Binding-site contacts:
Ligand atom C7 contacts residue GLN217 of chain 1.A at 4.3 Å.
Ligand atom O5 contacts residue PHE80 of chain 1.A at 4.0 Å.
Ligand atom C3 contacts residue ASN219 of chain 1.A at 3.8 Å.
Ligand atom O7 contacts residue PRO83 of chain 1.A at 3.6 Å.
Ligand atom C4 contacts residue ASN219 of chain 1.A at 4.2 Å.
Ligand atom C8 contacts residue GLN217 of chain 1.A at 3.2 Å.
Ligand atom C2 contacts residue ARG82 of chain 1.A at 3.8 Å.
Ligand atom O7 contacts residue ARG82 of chain 1.A at 3.2 Å (salt-bridge).
Ligand atom N2 contacts residue ASN219 of chain 1.A at 2.9 Å (h-bond).
Ligand atom C8 contacts residue PRO83 of chain 1.A at 4.2 Å (hydrophobic).
Ligand atom O5 contacts residue ARG82 of chain 1.A at 4.2 Å.
Ligand atom N2 contacts residue ARG82 of chain 1.A at 4.2 Å.
Ligand atom C7 contacts residue ASN219 of chain 1.A at 3.4 Å.
Ligand atom C7 contacts residue PRO83 of chain 1.A at 4.0 Å (hydrophobic).
Ligand atom C5 contacts residue ASN219 of chain 1.A at 3.6 Å.
Ligand atom C2 contacts residue ASN219 of chain 1.A at 2.4 Å.
Ligand atom C7 contacts residue ARG82 of chain 1.A at 3.9 Å.
Ligand atom C1 contacts residue ASN219 of chain 1.A at 1.4 Å.
Ligand atom C1 contacts residue ARG82 of chain 1.A at 3.8 Å.
Ligand atom C8 contacts residue ASN219 of chain 1.A at 4.4 Å.
Ligand atom O5 contacts residue ASN219 of chain 1.A at 2.4 Å (h-bond).
Ligand atom C6 contacts residue PHE80 of chain 1.A at 3.9 Å (hydrophobic).
Ligand atom O6 contacts residue PHE80 of chain 1.A at 4.1 Å.
Ligand atom O7 contacts residue ASN219 of chain 1.A at 3.7 Å.

A protein and the small-molecule ligand that binds it are described below.
Small molecule (SMILES): CC(=O)N[C@H]1[C@H](O[C@H]2[C@H](O[C@@H]3O[C@@H](C)[C@@H](O)[C@@H](O)[C@@H]3O)[C@@H](NC(C)=O)CO[C@@H]2CO)O[C@H](CO)[C@@H](O)[C@@H]1O

Sequence of chain 1.A:
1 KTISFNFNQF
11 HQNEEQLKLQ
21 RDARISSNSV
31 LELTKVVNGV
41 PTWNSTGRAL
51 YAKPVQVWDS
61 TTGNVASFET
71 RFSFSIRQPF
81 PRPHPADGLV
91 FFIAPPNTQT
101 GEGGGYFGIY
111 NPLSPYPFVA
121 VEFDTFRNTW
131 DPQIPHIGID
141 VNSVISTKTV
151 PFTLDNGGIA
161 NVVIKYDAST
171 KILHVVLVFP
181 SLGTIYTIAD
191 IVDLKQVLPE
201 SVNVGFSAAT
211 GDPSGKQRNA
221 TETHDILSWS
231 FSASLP